The small molecule below binds the protein below.
Small molecule (SMILES): CC(=O)N[C@H]1[C@H](O[C@H]2[C@H](O)[C@@H](NC(C)=O)CO[C@@H]2CO)O[C@H](CO)[C@@H](O)[C@@H]1O

Sequence of chain 1.A:
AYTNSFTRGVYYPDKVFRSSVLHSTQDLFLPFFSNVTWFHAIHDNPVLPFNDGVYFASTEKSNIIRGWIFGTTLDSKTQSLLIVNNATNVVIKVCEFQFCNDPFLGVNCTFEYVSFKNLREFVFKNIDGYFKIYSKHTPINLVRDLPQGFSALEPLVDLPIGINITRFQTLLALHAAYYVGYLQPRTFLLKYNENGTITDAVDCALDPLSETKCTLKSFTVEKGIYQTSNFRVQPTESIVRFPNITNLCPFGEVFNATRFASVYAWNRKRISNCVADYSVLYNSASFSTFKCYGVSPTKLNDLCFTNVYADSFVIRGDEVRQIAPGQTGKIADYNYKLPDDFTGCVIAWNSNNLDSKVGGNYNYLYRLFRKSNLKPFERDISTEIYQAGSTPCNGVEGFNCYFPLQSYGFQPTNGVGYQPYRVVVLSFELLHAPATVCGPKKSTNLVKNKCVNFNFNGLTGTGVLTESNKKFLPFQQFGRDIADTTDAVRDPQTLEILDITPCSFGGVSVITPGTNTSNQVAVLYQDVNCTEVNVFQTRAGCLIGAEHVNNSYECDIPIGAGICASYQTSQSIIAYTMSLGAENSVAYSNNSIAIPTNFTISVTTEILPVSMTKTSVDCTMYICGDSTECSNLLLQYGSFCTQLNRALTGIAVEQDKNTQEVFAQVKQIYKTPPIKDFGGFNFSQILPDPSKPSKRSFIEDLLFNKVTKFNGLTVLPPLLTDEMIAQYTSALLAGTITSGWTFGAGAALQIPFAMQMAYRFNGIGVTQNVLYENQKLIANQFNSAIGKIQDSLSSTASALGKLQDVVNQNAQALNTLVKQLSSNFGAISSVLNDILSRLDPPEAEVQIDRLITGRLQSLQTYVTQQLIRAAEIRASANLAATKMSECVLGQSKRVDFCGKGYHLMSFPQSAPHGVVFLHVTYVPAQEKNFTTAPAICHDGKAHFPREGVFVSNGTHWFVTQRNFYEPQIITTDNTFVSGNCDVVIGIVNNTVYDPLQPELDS

Binding-site contacts:
Ligand atom C3 contacts residue ASN1134 of chain 1.A at 3.8 Å.
Ligand atom C1 contacts residue ASN1134 of chain 1.A at 1.4 Å.
Ligand atom C2 contacts residue ASN1134 of chain 1.A at 2.5 Å.
Ligand atom O7 contacts residue ASN1134 of chain 1.A at 3.1 Å (h-bond).
Ligand atom N2 contacts residue ASN1134 of chain 1.A at 2.9 Å (h-bond).
Ligand atom C7 contacts residue ASN1134 of chain 1.A at 3.2 Å.
Ligand atom C5 contacts residue ASN1134 of chain 1.A at 3.7 Å.
Ligand atom C4 contacts residue ASN1134 of chain 1.A at 4.2 Å.
Ligand atom C8 contacts residue ASN1134 of chain 1.A at 4.4 Å.
Ligand atom O5 contacts residue ASN1134 of chain 1.A at 2.4 Å (h-bond).